Binding-site contacts:
Ligand atom C4 contacts residue SER159 of chain 2.B at 4.1 Å.
Ligand atom C contacts residue TYR273 of chain 2.B at 3.6 Å (hydrophobic).
Ligand atom N4 contacts residue SER159 of chain 2.B at 4.1 Å.
Ligand atom N6 contacts residue TYR273 of chain 2.B at 4.0 Å.
Ligand atom N4 contacts residue GLN226 of chain 2.B at 3.4 Å (h-bond).
Ligand atom O contacts residue ASP272 of chain 2.B at 3.5 Å (salt-bridge).
Ligand atom N contacts residue TYR273 of chain 2.B at 3.8 Å.
Ligand atom C8 contacts residue TYR255 of chain 2.B at 3.5 Å (hydrophobic).
Ligand atom C1 contacts residue TYR273 of chain 2.B at 3.9 Å (hydrophobic).
Ligand atom O contacts residue TYR273 of chain 2.B at 3.5 Å.
Ligand atom N5 contacts residue GLN226 of chain 2.B at 2.9 Å (h-bond).
Ligand atom N2 contacts residue ASN216 of chain 2.B at 3.9 Å.
Ligand atom C2 contacts residue TYR273 of chain 2.B at 3.5 Å (hydrophobic).
Ligand atom N contacts residue ASP272 of chain 2.B at 4.2 Å.
Ligand atom N6 contacts residue ASP239 of chain 2.B at 2.6 Å (salt-bridge).
Ligand atom C9 contacts residue ASP239 of chain 2.B at 3.7 Å.
Ligand atom C8 contacts residue ASP239 of chain 2.B at 3.4 Å.
Ligand atom C5 contacts residue SER159 of chain 2.B at 3.5 Å.
Ligand atom C6 contacts residue TYR255 of chain 2.B at 3.9 Å (hydrophobic).
Ligand atom N2 contacts residue CYS228 of chain 2.B at 3.9 Å.
Ligand atom N5 contacts residue MET241 of chain 2.B at 3.8 Å.
Ligand atom C2 contacts residue ASP239 of chain 2.B at 3.7 Å.
Ligand atom N6 contacts residue TYR255 of chain 2.B at 3.1 Å.
Ligand atom O2 contacts residue VAL276 of chain 2.B at 3.6 Å.
Ligand atom N5 contacts residue TYR255 of chain 2.B at 3.6 Å.
Ligand atom N5 contacts residue CYS228 of chain 2.B at 3.2 Å.
Ligand atom C4 contacts residue PHE165 of chain 2.B at 3.4 Å (hydrophobic).
Ligand atom O1 contacts residue TYR273 of chain 2.B at 3.8 Å.
Ligand atom N contacts residue ILE172 of chain 2.B at 4.1 Å.
Ligand atom C9 contacts residue TYR273 of chain 2.B at 3.9 Å (hydrophobic).
Ligand atom O contacts residue VAL276 of chain 2.B at 3.5 Å.
Ligand atom C3 contacts residue CYS228 of chain 2.B at 4.0 Å (hydrophobic).
Ligand atom C9 contacts residue TYR255 of chain 2.B at 3.8 Å (hydrophobic).
Ligand atom C8 contacts residue GLN226 of chain 2.B at 3.4 Å.
Ligand atom C8 contacts residue CYS228 of chain 2.B at 3.9 Å (hydrophobic).
Ligand atom C6 contacts residue SER159 of chain 2.B at 3.5 Å.
Ligand atom N1 contacts residue CYS228 of chain 2.B at 4.1 Å.
Ligand atom O2 contacts residue ASP280 of chain 2.B at 4.1 Å.
Ligand atom N1 contacts residue TYR273 of chain 2.B at 4.1 Å.
Ligand atom N5 contacts residue ASP239 of chain 2.B at 2.7 Å (salt-bridge).

A protein and the small-molecule ligand that binds it are described below.
Small molecule (SMILES): [H]/N=C1/N[C@H]2[C@H](COC(N)=O)N/C(=N/[H])N3CC[C@H](O)[C@]23N1

Sequence of chain 2.B:
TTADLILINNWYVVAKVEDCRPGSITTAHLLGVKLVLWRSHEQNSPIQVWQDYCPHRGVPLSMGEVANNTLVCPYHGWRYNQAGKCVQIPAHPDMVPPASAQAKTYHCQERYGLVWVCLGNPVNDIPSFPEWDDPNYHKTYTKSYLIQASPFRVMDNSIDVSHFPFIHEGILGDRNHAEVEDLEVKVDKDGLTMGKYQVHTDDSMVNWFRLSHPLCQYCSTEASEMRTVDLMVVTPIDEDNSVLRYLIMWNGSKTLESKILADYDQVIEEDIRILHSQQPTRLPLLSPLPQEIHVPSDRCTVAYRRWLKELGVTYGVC